Sequence of chain 1.A:
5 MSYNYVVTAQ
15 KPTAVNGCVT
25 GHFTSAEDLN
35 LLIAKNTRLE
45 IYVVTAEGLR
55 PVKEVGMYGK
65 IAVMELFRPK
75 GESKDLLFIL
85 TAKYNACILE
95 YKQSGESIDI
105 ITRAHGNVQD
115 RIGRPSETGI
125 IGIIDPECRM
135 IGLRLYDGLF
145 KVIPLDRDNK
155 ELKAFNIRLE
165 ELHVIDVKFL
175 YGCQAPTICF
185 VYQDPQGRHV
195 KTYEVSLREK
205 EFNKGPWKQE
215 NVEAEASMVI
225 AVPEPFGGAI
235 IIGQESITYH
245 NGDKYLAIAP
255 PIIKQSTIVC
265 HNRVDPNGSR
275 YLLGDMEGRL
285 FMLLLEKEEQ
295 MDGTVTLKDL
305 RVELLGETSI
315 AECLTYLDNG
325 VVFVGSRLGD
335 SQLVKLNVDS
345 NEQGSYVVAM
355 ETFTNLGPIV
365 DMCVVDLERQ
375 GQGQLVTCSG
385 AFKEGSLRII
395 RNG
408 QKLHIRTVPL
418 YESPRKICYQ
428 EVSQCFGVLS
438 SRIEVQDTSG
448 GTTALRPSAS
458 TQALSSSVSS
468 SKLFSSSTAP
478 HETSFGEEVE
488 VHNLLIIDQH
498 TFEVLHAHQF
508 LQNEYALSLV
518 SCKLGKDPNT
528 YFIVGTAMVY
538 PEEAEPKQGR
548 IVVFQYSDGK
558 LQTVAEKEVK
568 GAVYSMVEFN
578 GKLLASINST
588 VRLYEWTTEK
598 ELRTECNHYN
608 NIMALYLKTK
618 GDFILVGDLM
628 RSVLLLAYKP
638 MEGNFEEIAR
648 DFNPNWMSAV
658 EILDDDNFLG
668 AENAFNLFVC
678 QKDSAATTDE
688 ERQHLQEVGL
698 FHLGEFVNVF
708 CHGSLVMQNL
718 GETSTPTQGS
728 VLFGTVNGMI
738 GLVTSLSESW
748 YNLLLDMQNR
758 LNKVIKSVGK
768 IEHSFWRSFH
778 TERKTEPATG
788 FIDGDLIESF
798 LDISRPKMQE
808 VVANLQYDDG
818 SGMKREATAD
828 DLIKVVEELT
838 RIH

This small molecule binds to this protein.
Small molecule (SMILES): CC(C)n1cnc2c(NCc3ccc(-c4ccccn4)cc3)nc(N3CCOCC3)nc21

Binding-site contacts:
Ligand atom C7 contacts residue ARG628 of chain 1.A at 3.5 Å.
Ligand atom C1 contacts residue ARG628 of chain 1.A at 3.9 Å.
Ligand atom C17 contacts residue ALA46 of chain 1.B at 3.5 Å (hydrophobic).
Ligand atom C11 contacts residue TYR107 of chain 1.B at 3.1 Å (hydrophobic).
Ligand atom C15 contacts residue LEU158 of chain 1.B at 3.6 Å (hydrophobic).
Ligand atom C12 contacts residue ASP111 of chain 1.B at 3.8 Å.
Ligand atom C17 contacts residue GLU106 of chain 1.B at 2.9 Å.
Ligand atom C20 contacts residue VAL33 of chain 1.B at 3.6 Å (hydrophobic).
Ligand atom C8 contacts residue ARG628 of chain 1.A at 3.6 Å.
Ligand atom C2 contacts residue ARG628 of chain 1.A at 3.8 Å.
Ligand atom C12 contacts residue HIS110 of chain 1.B at 3.5 Å.
Ligand atom N5 contacts residue LEU158 of chain 1.B at 3.8 Å.
Ligand atom C2 contacts residue ILE25 of chain 1.B at 3.8 Å (hydrophobic).
Ligand atom C11 contacts residue ASP109 of chain 1.B at 3.7 Å.
Ligand atom O1 contacts residue GLY26 of chain 1.B at 3.5 Å.
Ligand atom C20 contacts residue PHE105 of chain 1.B at 3.6 Å (hydrophobic).
Ligand atom C11 contacts residue ILE25 of chain 1.B at 3.8 Å (hydrophobic).
Ligand atom C5 contacts residue ARG647 of chain 1.A at 3.6 Å.
Ligand atom N5 contacts residue ALA46 of chain 1.B at 3.9 Å.
Ligand atom C4 contacts residue ASN607 of chain 1.A at 3.4 Å.
Ligand atom N6 contacts residue ALA46 of chain 1.B at 3.8 Å.
Ligand atom N5 contacts residue MET108 of chain 1.B at 3.3 Å (h-bond).
Ligand atom C20 contacts residue LYS48 of chain 1.B at 3.6 Å.
Ligand atom C18 contacts residue PHE105 of chain 1.B at 3.8 Å (hydrophobic).
Ligand atom C7 contacts residue ILE25 of chain 1.B at 3.8 Å (hydrophobic).
Ligand atom N1 contacts residue ILE25 of chain 1.B at 3.4 Å (h-bond).
Ligand atom C12 contacts residue MET108 of chain 1.B at 3.1 Å (hydrophobic).
Ligand atom C13 contacts residue LEU158 of chain 1.B at 3.8 Å (hydrophobic).
Ligand atom C9 contacts residue MET108 of chain 1.B at 3.8 Å (hydrophobic).
Ligand atom C10 contacts residue MET108 of chain 1.B at 3.4 Å (hydrophobic).
Ligand atom C10 contacts residue ASP109 of chain 1.B at 3.2 Å.
Ligand atom N1 contacts residue ARG628 of chain 1.A at 3.9 Å.
Ligand atom C5 contacts residue ASN607 of chain 1.A at 3.8 Å.
Ligand atom N5 contacts residue GLU106 of chain 1.B at 3.3 Å (salt-bridge).
Ligand atom C10 contacts residue TYR107 of chain 1.B at 3.4 Å (hydrophobic).
Ligand atom N2 contacts residue MET108 of chain 1.B at 2.7 Å (h-bond).
Ligand atom C6 contacts residue ILE25 of chain 1.B at 3.7 Å (hydrophobic).
Ligand atom N6 contacts residue LEU158 of chain 1.B at 3.8 Å.
Ligand atom C16 contacts residue LEU158 of chain 1.B at 3.5 Å (hydrophobic).
Ligand atom N3 contacts residue LEU158 of chain 1.B at 3.6 Å.

Sequence of chain 1.B:
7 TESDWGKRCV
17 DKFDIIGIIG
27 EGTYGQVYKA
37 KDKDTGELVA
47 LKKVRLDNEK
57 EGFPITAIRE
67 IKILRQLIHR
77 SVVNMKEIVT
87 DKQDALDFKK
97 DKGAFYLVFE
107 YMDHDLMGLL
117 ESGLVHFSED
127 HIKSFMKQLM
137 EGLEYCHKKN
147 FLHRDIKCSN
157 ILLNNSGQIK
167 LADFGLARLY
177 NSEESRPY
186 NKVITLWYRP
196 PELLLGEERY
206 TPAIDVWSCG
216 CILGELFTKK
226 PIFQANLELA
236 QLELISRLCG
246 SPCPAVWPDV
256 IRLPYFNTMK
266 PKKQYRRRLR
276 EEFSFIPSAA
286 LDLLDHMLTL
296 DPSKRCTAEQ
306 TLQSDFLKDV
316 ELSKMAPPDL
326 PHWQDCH